A protein and the small-molecule ligand that binds it are described below.
Small molecule (SMILES): CC(C)[C@H](NC(=O)[C@@H](NC(=O)[C@H](C)NC(=O)[C@@H]1CCCN1C(=O)[C@@H](N)Cc1ccccc1)[C@@H](C)OP(=O)(O)O)C(=O)O

Binding-site contacts:
Ligand atom CG1 contacts residue LEU227 of chain 1.A at 3.5 Å (hydrophobic).
Ligand atom CG2 contacts residue VAL183 of chain 1.A at 3.7 Å (hydrophobic).
Ligand atom OXT contacts residue MV31 of chain 1.F at 3.6 Å.
Ligand atom O1P contacts residue ARG61 of chain 1.A at 3.0 Å (salt-bridge).
Ligand atom C contacts residue ASN231 of chain 1.A at 3.7 Å.
Ligand atom O contacts residue LYS127 of chain 1.A at 2.8 Å (salt-bridge).
Ligand atom C contacts residue ASN180 of chain 1.A at 3.6 Å.
Ligand atom CA contacts residue ASN231 of chain 1.A at 3.6 Å.
Ligand atom O1P contacts residue LYS54 of chain 1.A at 3.8 Å.
Ligand atom O contacts residue ASN180 of chain 1.A at 2.9 Å (h-bond).
Ligand atom P contacts residue ARG134 of chain 1.A at 3.8 Å.
Ligand atom CB contacts residue ASN180 of chain 1.A at 3.3 Å.
Ligand atom CB contacts residue ASN231 of chain 1.A at 3.6 Å.
Ligand atom CG2 contacts residue GLY176 of chain 1.A at 3.6 Å.
Ligand atom N contacts residue ASN180 of chain 1.A at 3.0 Å (h-bond).
Ligand atom P contacts residue TYR135 of chain 1.A at 3.8 Å.
Ligand atom CA contacts residue ASN180 of chain 1.A at 3.2 Å.
Ligand atom O3P contacts residue TYR135 of chain 1.A at 2.6 Å (h-bond).
Ligand atom CG1 contacts residue LEU179 of chain 1.A at 3.7 Å (hydrophobic).
Ligand atom O2P contacts residue ARG134 of chain 1.A at 2.8 Å (salt-bridge).
Ligand atom CZ contacts residue ARG65 of chain 1.A at 3.5 Å.
Ligand atom O contacts residue LYS54 of chain 1.A at 3.5 Å (salt-bridge).
Ligand atom CA contacts residue LEU179 of chain 1.A at 3.8 Å (hydrophobic).
Ligand atom OXT contacts residue LYS54 of chain 1.A at 3.8 Å.
Ligand atom CG1 contacts residue MV31 of chain 1.F at 3.7 Å.
Ligand atom O contacts residue LEU179 of chain 1.A at 3.5 Å.
Ligand atom CG2 contacts residue ARG134 of chain 1.A at 3.8 Å.
Ligand atom O2P contacts residue ARG61 of chain 1.A at 3.0 Å (salt-bridge).
Ligand atom N contacts residue ASN231 of chain 1.A at 2.8 Å (h-bond).
Ligand atom O3P contacts residue ARG134 of chain 1.A at 2.9 Å (salt-bridge).
Ligand atom CD2 contacts residue ARG65 of chain 1.A at 3.8 Å.
Ligand atom O contacts residue VAL183 of chain 1.A at 3.5 Å.
Ligand atom C contacts residue LYS127 of chain 1.A at 3.7 Å.
Ligand atom CA contacts residue ASN231 of chain 1.A at 3.7 Å.
Ligand atom CB contacts residue ASN231 of chain 1.A at 3.6 Å.
Ligand atom CG contacts residue VAL183 of chain 1.A at 3.8 Å (hydrophobic).
Ligand atom O contacts residue ASN231 of chain 1.A at 3.0 Å (h-bond).
Ligand atom P contacts residue ARG61 of chain 1.A at 3.7 Å.
Ligand atom CG2 contacts residue ASN180 of chain 1.A at 3.7 Å.
Ligand atom CE2 contacts residue ARG65 of chain 1.A at 3.7 Å.

Sequence of chain 1.A:
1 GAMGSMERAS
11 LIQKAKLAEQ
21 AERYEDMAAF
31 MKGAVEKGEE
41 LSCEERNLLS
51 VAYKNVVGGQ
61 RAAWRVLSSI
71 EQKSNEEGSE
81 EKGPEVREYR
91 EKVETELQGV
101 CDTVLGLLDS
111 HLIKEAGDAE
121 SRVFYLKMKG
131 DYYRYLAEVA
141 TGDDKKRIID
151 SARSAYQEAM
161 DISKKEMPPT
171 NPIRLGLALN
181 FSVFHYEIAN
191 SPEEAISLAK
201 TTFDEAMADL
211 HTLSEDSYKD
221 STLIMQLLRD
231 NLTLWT